A small-molecule ligand and the protein it binds are described below.
Small molecule (SMILES): Cc1ncc(CCP(=O)(O)O)c(CO)c1O

Sequence of chain 1.B:
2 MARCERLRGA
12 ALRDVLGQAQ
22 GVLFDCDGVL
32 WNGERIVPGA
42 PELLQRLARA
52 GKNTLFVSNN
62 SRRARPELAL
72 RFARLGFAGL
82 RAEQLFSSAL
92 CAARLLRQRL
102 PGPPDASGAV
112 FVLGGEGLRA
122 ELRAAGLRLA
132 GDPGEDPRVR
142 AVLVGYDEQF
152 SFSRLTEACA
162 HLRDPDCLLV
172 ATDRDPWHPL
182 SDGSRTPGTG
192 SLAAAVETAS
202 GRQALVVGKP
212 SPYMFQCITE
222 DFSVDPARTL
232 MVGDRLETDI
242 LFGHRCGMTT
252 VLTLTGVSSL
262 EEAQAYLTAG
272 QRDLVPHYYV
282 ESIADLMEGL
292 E

Binding-site contacts:
Ligand atom CAA contacts residue TYR147 of chain 1.B at 3.1 Å (hydrophobic).
Ligand atom CAO contacts residue ASN61 of chain 1.B at 4.0 Å.
Ligand atom PAP contacts residue MG1 of chain 1.E at 3.5 Å.
Ligand atom OAC contacts residue ASP28 of chain 1.B at 3.0 Å (salt-bridge).
Ligand atom OAF contacts residue ASN60 of chain 1.B at 3.1 Å (h-bond).
Ligand atom C1 contacts residue HIS179 of chain 1.B at 3.8 Å.
Ligand atom PAP contacts residue ASP26 of chain 1.B at 3.0 Å.
Ligand atom OAC contacts residue MG1 of chain 1.E at 2.1 Å.
Ligand atom NAK contacts residue HIS179 of chain 1.B at 3.4 Å (h-bond).
Ligand atom CAJ contacts residue SER59 of chain 1.B at 3.7 Å.
Ligand atom OAE contacts residue CYS27 of chain 1.B at 3.5 Å (h-bond).
Ligand atom O2 contacts residue GOL1 of chain 1.G at 3.2 Å.
Ligand atom OAF contacts residue LYS210 of chain 1.B at 3.2 Å (salt-bridge).
Ligand atom CAM contacts residue HIS179 of chain 1.B at 3.7 Å.
Ligand atom CAH contacts residue ASN61 of chain 1.B at 3.4 Å.
Ligand atom OAC contacts residue ASP26 of chain 1.B at 3.0 Å (salt-bridge).
Ligand atom OAE contacts residue ASP28 of chain 1.B at 3.3 Å (salt-bridge).
Ligand atom OAE contacts residue ASP26 of chain 1.B at 2.7 Å (salt-bridge).
Ligand atom CAO contacts residue HIS179 of chain 1.B at 3.5 Å.
Ligand atom CAH contacts residue HIS179 of chain 1.B at 3.3 Å.
Ligand atom C1 contacts residue ASP28 of chain 1.B at 3.7 Å.
Ligand atom CAJ contacts residue ASN61 of chain 1.B at 3.7 Å.
Ligand atom OAD contacts residue ARG63 of chain 1.B at 3.4 Å (salt-bridge).
Ligand atom CAL contacts residue HIS179 of chain 1.B at 3.7 Å.
Ligand atom OAF contacts residue SER59 of chain 1.B at 3.9 Å.
Ligand atom CAN contacts residue HIS179 of chain 1.B at 3.1 Å.
Ligand atom OAE contacts residue SER59 of chain 1.B at 2.8 Å (h-bond).
Ligand atom OAF contacts residue ASP26 of chain 1.B at 2.7 Å (salt-bridge).
Ligand atom CAI contacts residue HIS179 of chain 1.B at 3.4 Å.
Ligand atom O2 contacts residue ASP28 of chain 1.B at 3.4 Å (salt-bridge).
Ligand atom C1 contacts residue GOL1 of chain 1.G at 3.9 Å.
Ligand atom CAM contacts residue ASN61 of chain 1.B at 3.8 Å.
Ligand atom CAJ contacts residue ASN60 of chain 1.B at 3.9 Å.
Ligand atom PAP contacts residue SER59 of chain 1.B at 3.8 Å.
Ligand atom CAA contacts residue ARG63 of chain 1.B at 3.9 Å.
Ligand atom NAK contacts residue ASN61 of chain 1.B at 3.5 Å.
Ligand atom CAH contacts residue ASN60 of chain 1.B at 3.5 Å.
Ligand atom NAK contacts residue ASN60 of chain 1.B at 3.8 Å.
Ligand atom PAP contacts residue ASN60 of chain 1.B at 3.9 Å.
Ligand atom CAL contacts residue ASN61 of chain 1.B at 3.9 Å.